This protein binds this small molecule.
Small molecule (SMILES): CC(=O)N[C@@H]1[C@@H](O)[C@H](O)[C@@H](CO)O[C@H]1O

Binding-site contacts:
Ligand atom C5 contacts residue MET107 of chain 1.B at 4.2 Å (hydrophobic).
Ligand atom C3 contacts residue ASN75 of chain 1.B at 4.0 Å.
Ligand atom N2 contacts residue THR77 of chain 1.B at 4.1 Å.
Ligand atom C1 contacts residue THR77 of chain 1.B at 4.2 Å.
Ligand atom C5 contacts residue ASN75 of chain 1.B at 3.6 Å.
Ligand atom O5 contacts residue MET107 of chain 1.B at 3.5 Å.
Ligand atom O5 contacts residue ASN75 of chain 1.B at 2.3 Å (h-bond).
Ligand atom C8 contacts residue ASN75 of chain 1.B at 3.3 Å.
Ligand atom O7 contacts residue ASN75 of chain 1.B at 3.5 Å (h-bond).
Ligand atom O7 contacts residue HIS74 of chain 1.B at 4.2 Å.
Ligand atom C7 contacts residue ASN75 of chain 1.B at 3.5 Å.
Ligand atom C1 contacts residue MET107 of chain 1.B at 4.3 Å (hydrophobic).
Ligand atom C2 contacts residue ASN75 of chain 1.B at 2.7 Å.
Ligand atom C4 contacts residue ASN75 of chain 1.B at 4.4 Å.
Ligand atom C1 contacts residue ASN75 of chain 1.B at 1.5 Å.
Ligand atom N2 contacts residue ASN75 of chain 1.B at 3.1 Å (h-bond).
Ligand atom C6 contacts residue MET107 of chain 1.B at 4.2 Å (hydrophobic).

Sequence of chain 1.B:
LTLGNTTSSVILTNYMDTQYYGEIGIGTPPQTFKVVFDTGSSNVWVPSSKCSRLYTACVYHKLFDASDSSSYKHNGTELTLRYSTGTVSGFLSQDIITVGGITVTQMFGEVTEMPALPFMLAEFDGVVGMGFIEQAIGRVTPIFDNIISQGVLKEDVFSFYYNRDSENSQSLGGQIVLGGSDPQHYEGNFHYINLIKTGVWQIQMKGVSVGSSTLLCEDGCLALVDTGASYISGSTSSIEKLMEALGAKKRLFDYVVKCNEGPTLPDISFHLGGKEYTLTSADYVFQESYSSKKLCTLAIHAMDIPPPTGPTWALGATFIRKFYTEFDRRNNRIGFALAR